Sequence of chain 1.A:
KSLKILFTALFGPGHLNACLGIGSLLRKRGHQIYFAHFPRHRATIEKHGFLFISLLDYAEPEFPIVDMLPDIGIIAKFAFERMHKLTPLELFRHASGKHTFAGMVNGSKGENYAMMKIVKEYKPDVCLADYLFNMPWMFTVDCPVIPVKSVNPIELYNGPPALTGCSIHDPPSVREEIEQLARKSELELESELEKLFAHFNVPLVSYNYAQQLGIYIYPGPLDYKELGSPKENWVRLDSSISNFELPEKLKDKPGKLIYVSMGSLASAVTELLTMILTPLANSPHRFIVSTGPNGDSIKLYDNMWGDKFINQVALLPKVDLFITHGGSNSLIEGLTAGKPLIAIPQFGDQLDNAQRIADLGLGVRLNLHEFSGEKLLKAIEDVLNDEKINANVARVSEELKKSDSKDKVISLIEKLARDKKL

The protein below binds the small molecule below.
Small molecule (SMILES): O=c1ccn([C@@H]2O[C@H](CO[P](=O)(O)O[P](=O)(O)O[C@H]3O[C@H](CO)[C@@H](O)[C@H](O)[C@H]3O)[C@@H](O)[C@H]2O)c(=O)[nH]1

Binding-site contacts:
Ligand atom O3' contacts residue ASP364 of chain 1.A at 2.6 Å (salt-bridge).
Ligand atom N3 contacts residue PHE324 of chain 1.A at 3.3 Å.
Ligand atom O2 contacts residue GLN327 of chain 1.A at 3.5 Å.
Ligand atom C4' contacts residue ASP364 of chain 1.A at 3.5 Å.
Ligand atom O5' contacts residue PRO23 of chain 1.A at 3.5 Å (h-bond).
Ligand atom O6' contacts residue ASN344 of chain 1.A at 3.0 Å (h-bond).
Ligand atom C3C contacts residue GLU348 of chain 1.A at 3.4 Å.
Ligand atom O2A contacts residue SER343 of chain 1.A at 3.4 Å (h-bond).
Ligand atom O4' contacts residue ASP364 of chain 1.A at 2.8 Å (salt-bridge).
Ligand atom O4 contacts residue SER305 of chain 1.A at 2.5 Å (h-bond).
Ligand atom O4' contacts residue SER343 of chain 1.A at 2.9 Å (h-bond).
Ligand atom O2 contacts residue PHE324 of chain 1.A at 3.3 Å.
Ligand atom O2B contacts residue HIS340 of chain 1.A at 3.2 Å (h-bond).
Ligand atom O3' contacts residue GLN365 of chain 1.A at 3.1 Å.
Ligand atom N3 contacts residue ILE325 of chain 1.A at 2.8 Å (h-bond).
Ligand atom O6' contacts residue SER160 of chain 1.A at 2.9 Å (h-bond).
Ligand atom O6' contacts residue GLY24 of chain 1.A at 2.8 Å (h-bond).
Ligand atom C2 contacts residue PHE324 of chain 1.A at 3.3 Å (hydrophobic).
Ligand atom O1A contacts residue SER345 of chain 1.A at 2.8 Å (h-bond).
Ligand atom O2C contacts residue GLU348 of chain 1.A at 2.7 Å (salt-bridge).
Ligand atom O3C contacts residue GLU348 of chain 1.A at 2.8 Å (salt-bridge).
Ligand atom O2 contacts residue ILE325 of chain 1.A at 3.3 Å (h-bond).
Ligand atom C2C contacts residue GLN327 of chain 1.A at 3.6 Å.
Ligand atom C3' contacts residue ASP364 of chain 1.A at 3.6 Å.
Ligand atom C2 contacts residue ILE325 of chain 1.A at 3.5 Å (hydrophobic).
Ligand atom C2C contacts residue GLU348 of chain 1.A at 3.4 Å.
Ligand atom O1A contacts residue HIS340 of chain 1.A at 3.2 Å.
Ligand atom O4 contacts residue ILE325 of chain 1.A at 3.0 Å (h-bond).
Ligand atom O1A contacts residue GLY342 of chain 1.A at 3.5 Å.
Ligand atom C4 contacts residue SER305 of chain 1.A at 3.4 Å.
Ligand atom C1' contacts residue PRO23 of chain 1.A at 3.5 Å (hydrophobic).
Ligand atom O2A contacts residue ASN344 of chain 1.A at 3.1 Å (h-bond).
Ligand atom C6' contacts residue SER160 of chain 1.A at 3.4 Å.
Ligand atom O2C contacts residue GLN327 of chain 1.A at 3.5 Å.
Ligand atom O1B contacts residue GLY24 of chain 1.A at 3.2 Å.
Ligand atom O2A contacts residue GLY342 of chain 1.A at 3.5 Å.
Ligand atom O3A contacts residue HIS340 of chain 1.A at 3.0 Å (h-bond).
Ligand atom O5C contacts residue ASN344 of chain 1.A at 3.5 Å.
Ligand atom O2' contacts residue GLN365 of chain 1.A at 2.8 Å (h-bond).
Ligand atom O5' contacts residue GLY24 of chain 1.A at 3.4 Å.